Sequence of chain 1.A:
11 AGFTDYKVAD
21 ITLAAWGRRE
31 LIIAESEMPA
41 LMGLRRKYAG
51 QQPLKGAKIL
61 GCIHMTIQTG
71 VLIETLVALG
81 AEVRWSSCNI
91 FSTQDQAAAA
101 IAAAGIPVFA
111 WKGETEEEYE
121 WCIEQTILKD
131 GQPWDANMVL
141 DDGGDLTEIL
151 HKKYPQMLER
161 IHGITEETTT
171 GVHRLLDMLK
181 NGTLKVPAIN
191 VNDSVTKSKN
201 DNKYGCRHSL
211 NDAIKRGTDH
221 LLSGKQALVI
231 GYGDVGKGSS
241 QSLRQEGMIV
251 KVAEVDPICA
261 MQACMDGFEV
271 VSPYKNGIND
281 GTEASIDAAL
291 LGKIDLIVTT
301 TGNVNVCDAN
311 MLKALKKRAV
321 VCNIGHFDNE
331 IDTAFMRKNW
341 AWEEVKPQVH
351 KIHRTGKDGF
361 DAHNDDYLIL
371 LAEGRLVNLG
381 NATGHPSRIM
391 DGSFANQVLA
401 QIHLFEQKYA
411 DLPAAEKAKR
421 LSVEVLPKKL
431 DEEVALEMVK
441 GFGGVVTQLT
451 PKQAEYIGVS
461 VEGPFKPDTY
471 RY

Binding-site contacts:
Ligand atom C contacts residue GLY43 of chain 1.A at 3.9 Å.
Ligand atom C1 contacts residue LEU44 of chain 1.A at 4.3 Å (hydrophobic).
Ligand atom C7 contacts residue LEU44 of chain 1.A at 3.6 Å (hydrophobic).
Ligand atom C contacts residue LYS47 of chain 1.A at 4.2 Å.
Ligand atom C4 contacts residue LEU44 of chain 1.A at 4.3 Å (hydrophobic).
Ligand atom C6 contacts residue LEU399 of chain 1.A at 4.0 Å (hydrophobic).
Ligand atom C7 contacts residue GLU437 of chain 1.A at 4.2 Å.
Ligand atom C2 contacts residue GLU437 of chain 1.A at 4.4 Å.
Ligand atom C5 contacts residue VAL434 of chain 1.A at 4.0 Å (hydrophobic).
Ligand atom C5 contacts residue LEU44 of chain 1.A at 4.2 Å (hydrophobic).
Ligand atom C5 contacts residue LEU399 of chain 1.A at 4.2 Å (hydrophobic).
Ligand atom O contacts residue GLY43 of chain 1.A at 3.6 Å.
Ligand atom C8 contacts residue LEU44 of chain 1.A at 3.9 Å (hydrophobic).
Ligand atom C3 contacts residue GLU437 of chain 1.A at 4.1 Å.
Ligand atom O contacts residue LEU44 of chain 1.A at 3.6 Å (h-bond).
Ligand atom O contacts residue GLU437 of chain 1.A at 3.4 Å.
Ligand atom C6 contacts residue GLU433 of chain 1.A at 4.2 Å.
Ligand atom C6 contacts residue LEU44 of chain 1.A at 4.0 Å (hydrophobic).
Ligand atom C8 contacts residue ALA40 of chain 1.A at 3.6 Å (hydrophobic).
Ligand atom C7 contacts residue ALA40 of chain 1.A at 3.5 Å (hydrophobic).
Ligand atom C1 contacts residue LYS47 of chain 1.A at 4.1 Å.
Ligand atom C3 contacts residue LEU44 of chain 1.A at 4.1 Å (hydrophobic).
Ligand atom O contacts residue PRO39 of chain 1.A at 4.1 Å.
Ligand atom N contacts residue GLU437 of chain 1.A at 3.1 Å (salt-bridge).
Ligand atom C6 contacts residue VAL434 of chain 1.A at 3.6 Å (hydrophobic).
Ligand atom C5 contacts residue GLU433 of chain 1.A at 3.7 Å.
Ligand atom C8 contacts residue GLU437 of chain 1.A at 3.6 Å.
Ligand atom C4 contacts residue GLU433 of chain 1.A at 3.9 Å.
Ligand atom C1 contacts residue GLY43 of chain 1.A at 3.6 Å.
Ligand atom C7 contacts residue VAL434 of chain 1.A at 4.4 Å (hydrophobic).
Ligand atom O contacts residue ALA40 of chain 1.A at 2.8 Å (h-bond).

The protein below binds the small molecule below.
Small molecule (SMILES): CC[C@@H](N)c1ccccc1O